Binding-site contacts:
Ligand atom C2 contacts residue LEU58 of chain 2.A at 4.1 Å (hydrophobic).
Ligand atom C17 contacts residue PHE107 of chain 2.A at 3.1 Å (hydrophobic).
Ligand atom CL1 contacts residue PRO38 of chain 2.A at 4.2 Å.
Ligand atom C16 contacts residue LYS69 of chain 2.A at 3.7 Å.
Ligand atom C4 contacts residue VAL41 of chain 2.A at 4.0 Å (hydrophobic).
Ligand atom C13 contacts residue LEU58 of chain 2.A at 4.1 Å (hydrophobic).
Ligand atom C10 contacts residue ALA39 of chain 2.A at 3.8 Å (hydrophobic).
Ligand atom S1 contacts residue VAL41 of chain 2.A at 3.5 Å.
Ligand atom C5 contacts residue ILE84 of chain 2.A at 3.5 Å (hydrophobic).
Ligand atom C10 contacts residue ALA118 of chain 2.A at 4.2 Å (hydrophobic).
Ligand atom C5 contacts residue ILE71 of chain 2.A at 4.0 Å (hydrophobic).
Ligand atom C12 contacts residue PHE107 of chain 2.A at 4.0 Å (hydrophobic).
Ligand atom C8 contacts residue GLN120 of chain 2.A at 4.0 Å.
Ligand atom C6 contacts residue PHE56 of chain 2.A at 3.3 Å (hydrophobic).
Ligand atom C1 contacts residue PHE107 of chain 2.A at 3.5 Å (hydrophobic).
Ligand atom CL1 contacts residue PHE107 of chain 2.A at 3.9 Å.
Ligand atom C17 contacts residue ILE84 of chain 2.A at 4.0 Å (hydrophobic).
Ligand atom CL1 contacts residue ALA39 of chain 2.A at 3.5 Å.
Ligand atom C7 contacts residue PHE56 of chain 2.A at 3.4 Å (hydrophobic).
Ligand atom C4 contacts residue PHE107 of chain 2.A at 3.7 Å (hydrophobic).
Ligand atom C8 contacts residue VAL41 of chain 2.A at 3.8 Å (hydrophobic).
Ligand atom C2 contacts residue PHE107 of chain 2.A at 4.2 Å (hydrophobic).
Ligand atom C5 contacts residue PHE107 of chain 2.A at 3.8 Å (hydrophobic).
Ligand atom C10 contacts residue PHE107 of chain 2.A at 3.8 Å (hydrophobic).
Ligand atom C11 contacts residue PHE107 of chain 2.A at 3.5 Å (hydrophobic).
Ligand atom C16 contacts residue PO41 of chain 2.E at 3.4 Å.
Ligand atom C6 contacts residue VAL92 of chain 2.A at 3.9 Å (hydrophobic).
Ligand atom CL1 contacts residue ALA118 of chain 2.A at 4.0 Å.
Ligand atom C9 contacts residue ALA39 of chain 2.A at 3.6 Å (hydrophobic).
Ligand atom C9 contacts residue PHE107 of chain 2.A at 4.1 Å (hydrophobic).
Ligand atom C15 contacts residue PO41 of chain 2.E at 3.8 Å.
Ligand atom N1 contacts residue PHE107 of chain 2.A at 3.6 Å.
Ligand atom C16 contacts residue ILE71 of chain 2.A at 3.8 Å (hydrophobic).
Ligand atom C9 contacts residue VAL41 of chain 2.A at 4.1 Å (hydrophobic).
Ligand atom C5 contacts residue VAL92 of chain 2.A at 3.8 Å (hydrophobic).
Ligand atom C9 contacts residue ALA118 of chain 2.A at 3.6 Å (hydrophobic).
Ligand atom C5 contacts residue PHE56 of chain 2.A at 4.2 Å (hydrophobic).
Ligand atom C8 contacts residue ALA39 of chain 2.A at 4.1 Å (hydrophobic).
Ligand atom S1 contacts residue PHE105 of chain 2.A at 4.1 Å.
Ligand atom C3 contacts residue VAL41 of chain 2.A at 3.7 Å (hydrophobic).

A protein and the small-molecule ligand that binds it are described below.
Small molecule (SMILES): CN(C)CCCN1c2ccccc2Sc2ccc(Cl)cc21

Sequence of chain 2.A:
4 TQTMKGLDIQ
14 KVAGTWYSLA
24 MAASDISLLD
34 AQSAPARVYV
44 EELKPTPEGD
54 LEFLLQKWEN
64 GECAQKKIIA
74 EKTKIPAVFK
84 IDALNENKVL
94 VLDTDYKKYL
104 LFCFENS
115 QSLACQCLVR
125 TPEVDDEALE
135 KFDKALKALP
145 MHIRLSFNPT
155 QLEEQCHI